Binding-site contacts:
Ligand atom CL1 contacts residue ILE217 of chain 1.A at 3.5 Å.
Ligand atom C12 contacts residue GLY208 of chain 1.A at 3.5 Å.
Ligand atom C2 contacts residue GLY206 of chain 1.A at 3.6 Å.
Ligand atom C29 contacts residue THR84 of chain 1.A at 3.5 Å.
Ligand atom CL1 contacts residue GLY216 of chain 1.A at 3.6 Å.
Ligand atom CL1 contacts residue TYR218 of chain 1.A at 3.4 Å.
Ligand atom F33 contacts residue TYR85 of chain 1.A at 3.5 Å.
Ligand atom C12 contacts residue CYS209 of chain 1.A at 3.5 Å (hydrophobic).
Ligand atom C8 contacts residue TYR85 of chain 1.A at 3.7 Å (hydrophobic).
Ligand atom F32 contacts residue GLN182 of chain 1.A at 3.4 Å.
Ligand atom N4 contacts residue GLY206 of chain 1.A at 3.7 Å.
Ligand atom C16 contacts residue GLY206 of chain 1.A at 3.2 Å.
Ligand atom F32 contacts residue CYS209 of chain 1.A at 3.1 Å.
Ligand atom C19 contacts residue ALA180 of chain 1.A at 3.4 Å (hydrophobic).
Ligand atom C26 contacts residue PHE162 of chain 1.A at 3.6 Å (hydrophobic).
Ligand atom C10 contacts residue TRP205 of chain 1.A at 3.5 Å (hydrophobic).
Ligand atom C19 contacts residue ASP179 of chain 1.A at 3.4 Å.
Ligand atom C11 contacts residue TRP205 of chain 1.A at 3.7 Å (hydrophobic).
Ligand atom C13 contacts residue ALA180 of chain 1.A at 3.2 Å (hydrophobic).
Ligand atom F33 contacts residue TRP205 of chain 1.A at 3.8 Å.
Ligand atom C9 contacts residue TRP205 of chain 1.A at 3.7 Å (hydrophobic).
Ligand atom N7 contacts residue CYS209 of chain 1.A at 3.7 Å.
Ligand atom C11 contacts residue TYR85 of chain 1.A at 3.7 Å (hydrophobic).
Ligand atom C29 contacts residue PHE162 of chain 1.A at 3.5 Å (hydrophobic).
Ligand atom C13 contacts residue GLY206 of chain 1.A at 3.7 Å.
Ligand atom N15 contacts residue GLY206 of chain 1.A at 2.8 Å (h-bond).
Ligand atom C26 contacts residue TRP205 of chain 1.A at 3.5 Å (hydrophobic).
Ligand atom C30 contacts residue GLU83 of chain 1.A at 3.7 Å.
Ligand atom S3 contacts residue VAL203 of chain 1.A at 3.6 Å.
Ligand atom C28 contacts residue GLY206 of chain 1.A at 3.3 Å.
Ligand atom N7 contacts residue GLY208 of chain 1.A at 3.1 Å (h-bond).
Ligand atom C6 contacts residue GLN182 of chain 1.A at 3.8 Å.
Ligand atom C23 contacts residue GLU83 of chain 1.A at 3.6 Å.
Ligand atom C10 contacts residue ALA180 of chain 1.A at 3.7 Å (hydrophobic).
Ligand atom C21 contacts residue TRP205 of chain 1.A at 3.4 Å (hydrophobic).
Ligand atom F32 contacts residue CYS181 of chain 1.A at 3.7 Å.
Ligand atom C17 contacts residue TRP205 of chain 1.A at 3.6 Å (hydrophobic).
Ligand atom S3 contacts residue TRP205 of chain 1.A at 3.5 Å.
Ligand atom C13 contacts residue GLY208 of chain 1.A at 3.5 Å.
Ligand atom C30 contacts residue THR84 of chain 1.A at 3.4 Å.

The small molecule below binds the protein below.
Small molecule (SMILES): O=C(CN1C[C@H](NC(=O)c2ccc(Cl)s2)[C@@H](F)C1)Nc1ccc(-n2ccccc2=O)cc1F

Sequence of chain 1.A:
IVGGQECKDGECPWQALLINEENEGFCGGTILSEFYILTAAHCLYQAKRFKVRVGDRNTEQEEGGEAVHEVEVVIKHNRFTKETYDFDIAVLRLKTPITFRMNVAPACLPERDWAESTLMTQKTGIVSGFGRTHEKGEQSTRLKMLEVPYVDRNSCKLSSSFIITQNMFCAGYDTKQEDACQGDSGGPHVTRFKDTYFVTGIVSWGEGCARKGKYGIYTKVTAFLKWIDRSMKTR